Sequence of chain 1.A:
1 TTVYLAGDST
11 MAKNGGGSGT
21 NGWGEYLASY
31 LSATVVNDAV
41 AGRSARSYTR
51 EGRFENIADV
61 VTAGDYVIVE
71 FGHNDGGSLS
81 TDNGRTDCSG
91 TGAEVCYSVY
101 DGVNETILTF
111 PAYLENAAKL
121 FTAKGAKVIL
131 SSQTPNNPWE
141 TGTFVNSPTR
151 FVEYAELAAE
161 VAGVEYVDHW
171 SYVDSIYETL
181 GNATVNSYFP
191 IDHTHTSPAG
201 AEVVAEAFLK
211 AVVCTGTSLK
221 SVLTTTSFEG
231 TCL

Binding-site contacts:
Ligand atom O6 contacts residue TYR97 of chain 1.A at 3.7 Å.
Ligand atom C1 contacts residue ASN104 of chain 1.A at 1.5 Å.
Ligand atom O7 contacts residue ASN104 of chain 1.A at 3.7 Å.
Ligand atom C1 contacts residue TYR97 of chain 1.A at 4.0 Å (hydrophobic).
Ligand atom C8 contacts residue VAL99 of chain 1.A at 3.9 Å (hydrophobic).
Ligand atom N2 contacts residue ASN104 of chain 1.A at 2.9 Å (h-bond).
Ligand atom C5 contacts residue ASN104 of chain 1.A at 3.7 Å.
Ligand atom C2 contacts residue ASN104 of chain 1.A at 2.5 Å.
Ligand atom O5 contacts residue TYR97 of chain 1.A at 4.0 Å.
Ligand atom C7 contacts residue ASN104 of chain 1.A at 3.5 Å.
Ligand atom C6 contacts residue TYR97 of chain 1.A at 4.2 Å (hydrophobic).
Ligand atom C4 contacts residue ASN104 of chain 1.A at 4.3 Å.
Ligand atom C8 contacts residue ASN104 of chain 1.A at 4.4 Å.
Ligand atom O5 contacts residue ASN104 of chain 1.A at 2.4 Å (h-bond).
Ligand atom C3 contacts residue ASN104 of chain 1.A at 3.8 Å.
Ligand atom C5 contacts residue TYR97 of chain 1.A at 4.0 Å (hydrophobic).

This small molecule binds to this protein.
Small molecule (SMILES): CC(=O)N[C@@H]1[C@@H](O)[C@H](O)[C@@H](CO)O[C@H]1O